This protein binds this small molecule.
Small molecule (SMILES): CC(=O)N[C@H]1[C@H](O[C@H]2[C@H](O)[C@@H](NC(C)=O)CO[C@@H]2CO)O[C@H](CO)[C@@H](O)[C@@H]1O

Sequence of chain 1.C:
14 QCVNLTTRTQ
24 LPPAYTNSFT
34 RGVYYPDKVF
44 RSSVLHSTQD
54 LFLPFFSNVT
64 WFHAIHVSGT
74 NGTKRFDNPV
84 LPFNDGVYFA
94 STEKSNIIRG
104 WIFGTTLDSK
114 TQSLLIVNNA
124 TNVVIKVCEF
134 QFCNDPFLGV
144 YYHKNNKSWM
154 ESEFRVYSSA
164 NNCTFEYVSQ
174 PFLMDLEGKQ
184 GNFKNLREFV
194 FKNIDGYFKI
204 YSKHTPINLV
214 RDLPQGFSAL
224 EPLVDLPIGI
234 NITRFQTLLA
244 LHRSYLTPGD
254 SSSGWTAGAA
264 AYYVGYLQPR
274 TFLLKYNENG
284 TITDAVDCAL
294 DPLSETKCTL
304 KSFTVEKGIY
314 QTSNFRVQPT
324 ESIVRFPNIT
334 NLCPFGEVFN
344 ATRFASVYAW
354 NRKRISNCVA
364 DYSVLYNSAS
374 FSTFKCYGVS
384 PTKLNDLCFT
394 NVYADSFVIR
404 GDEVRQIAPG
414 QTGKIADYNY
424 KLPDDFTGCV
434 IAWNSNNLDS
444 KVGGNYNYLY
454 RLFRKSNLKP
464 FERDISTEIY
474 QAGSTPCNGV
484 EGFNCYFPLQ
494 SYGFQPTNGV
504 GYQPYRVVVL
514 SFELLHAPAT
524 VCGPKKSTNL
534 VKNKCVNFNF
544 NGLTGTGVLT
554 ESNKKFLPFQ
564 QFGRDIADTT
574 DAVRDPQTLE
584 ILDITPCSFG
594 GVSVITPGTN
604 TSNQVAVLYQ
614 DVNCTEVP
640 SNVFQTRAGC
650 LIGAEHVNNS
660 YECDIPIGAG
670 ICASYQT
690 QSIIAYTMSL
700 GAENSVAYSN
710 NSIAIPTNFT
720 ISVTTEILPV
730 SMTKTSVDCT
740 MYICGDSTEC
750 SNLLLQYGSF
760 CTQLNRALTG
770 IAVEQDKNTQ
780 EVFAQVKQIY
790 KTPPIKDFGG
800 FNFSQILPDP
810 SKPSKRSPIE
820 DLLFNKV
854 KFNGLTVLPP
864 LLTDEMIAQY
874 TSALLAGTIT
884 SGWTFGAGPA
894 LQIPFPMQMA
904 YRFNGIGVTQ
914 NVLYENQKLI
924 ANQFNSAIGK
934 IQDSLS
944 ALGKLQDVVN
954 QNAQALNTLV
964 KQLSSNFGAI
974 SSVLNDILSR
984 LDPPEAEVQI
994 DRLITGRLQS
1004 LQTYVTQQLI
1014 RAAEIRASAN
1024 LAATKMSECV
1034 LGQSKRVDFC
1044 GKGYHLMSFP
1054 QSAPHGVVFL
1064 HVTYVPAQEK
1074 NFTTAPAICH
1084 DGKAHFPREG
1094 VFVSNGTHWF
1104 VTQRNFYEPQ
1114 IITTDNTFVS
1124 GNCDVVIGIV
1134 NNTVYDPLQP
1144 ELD

Binding-site contacts:
Ligand atom N2 contacts residue ASN1098 of chain 1.C at 3.0 Å (h-bond).
Ligand atom C2 contacts residue THR1100 of chain 1.C at 3.8 Å.
Ligand atom C7 contacts residue THR1100 of chain 1.C at 3.9 Å.
Ligand atom C3 contacts residue THR1100 of chain 1.C at 4.0 Å.
Ligand atom C6 contacts residue PHE1103 of chain 1.C at 3.9 Å (hydrophobic).
Ligand atom C5 contacts residue HIS1101 of chain 1.C at 3.4 Å.
Ligand atom C8 contacts residue ASN1098 of chain 1.C at 3.6 Å.
Ligand atom O6 contacts residue PHE1103 of chain 1.C at 4.0 Å.
Ligand atom N2 contacts residue THR1100 of chain 1.C at 3.0 Å (h-bond).
Ligand atom C1 contacts residue HIS1101 of chain 1.C at 3.6 Å.
Ligand atom C2 contacts residue ASN1098 of chain 1.C at 2.5 Å.
Ligand atom C2 contacts residue HIS1101 of chain 1.C at 4.1 Å.
Ligand atom O5 contacts residue PHE1103 of chain 1.C at 3.9 Å.
Ligand atom N2 contacts residue HIS1101 of chain 1.C at 4.4 Å.
Ligand atom C7 contacts residue ASN1098 of chain 1.C at 3.5 Å.
Ligand atom C6 contacts residue HIS1101 of chain 1.C at 4.4 Å.
Ligand atom O5 contacts residue HIS1101 of chain 1.C at 3.9 Å.
Ligand atom C5 contacts residue PHE1103 of chain 1.C at 4.3 Å (hydrophobic).
Ligand atom C1 contacts residue ASN1098 of chain 1.C at 1.4 Å.
Ligand atom C3 contacts residue ASN1098 of chain 1.C at 3.8 Å.
Ligand atom O7 contacts residue ASN1098 of chain 1.C at 3.7 Å.
Ligand atom O5 contacts residue ASN1098 of chain 1.C at 2.3 Å (h-bond).
Ligand atom C4 contacts residue ASN1098 of chain 1.C at 4.2 Å.
Ligand atom O4 contacts residue HIS1101 of chain 1.C at 3.6 Å.
Ligand atom C4 contacts residue HIS1101 of chain 1.C at 3.9 Å.
Ligand atom C8 contacts residue THR1100 of chain 1.C at 3.8 Å.
Ligand atom C3 contacts residue HIS1101 of chain 1.C at 3.6 Å.
Ligand atom C5 contacts residue ASN1098 of chain 1.C at 3.6 Å.
Ligand atom C1 contacts residue THR1100 of chain 1.C at 3.9 Å.